Sequence of chain 1.E:
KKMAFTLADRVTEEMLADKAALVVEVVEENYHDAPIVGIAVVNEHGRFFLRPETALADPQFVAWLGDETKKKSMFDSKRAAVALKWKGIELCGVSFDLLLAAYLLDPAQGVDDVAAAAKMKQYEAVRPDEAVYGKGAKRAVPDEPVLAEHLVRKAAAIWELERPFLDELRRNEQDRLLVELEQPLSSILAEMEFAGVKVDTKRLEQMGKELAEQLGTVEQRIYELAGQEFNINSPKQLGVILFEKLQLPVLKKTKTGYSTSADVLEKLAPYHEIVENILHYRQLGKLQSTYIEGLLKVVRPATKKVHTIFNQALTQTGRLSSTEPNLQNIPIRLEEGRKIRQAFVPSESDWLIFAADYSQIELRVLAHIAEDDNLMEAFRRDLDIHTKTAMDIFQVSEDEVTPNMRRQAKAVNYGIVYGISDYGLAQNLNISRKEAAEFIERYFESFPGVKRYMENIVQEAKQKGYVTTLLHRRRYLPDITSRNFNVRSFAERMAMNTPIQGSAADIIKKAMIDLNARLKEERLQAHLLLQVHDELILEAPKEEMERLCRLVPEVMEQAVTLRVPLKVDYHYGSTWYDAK

This protein binds this small molecule.
Small molecule (SMILES): Nc1ccn([C@H]2CC[C@@H](CO[P](=O)(O)O[P](=O)(O)OP(=O)(O)O)O2)c(=O)n1

Binding-site contacts:
Ligand atom N1 contacts residue GLU173 of chain 1.E at 3.2 Å (salt-bridge).
Ligand atom N1 contacts residue HIS472 of chain 1.E at 3.4 Å (h-bond).
Ligand atom C4' contacts residue LEU470 of chain 1.E at 3.7 Å (hydrophobic).
Ligand atom C1' contacts residue LEU471 of chain 1.E at 3.6 Å (hydrophobic).
Ligand atom N3 contacts residue GLN174 of chain 1.E at 3.5 Å (h-bond).
Ligand atom N1 contacts residue ARG176 of chain 1.E at 4.2 Å.
Ligand atom O4' contacts residue HIS472 of chain 1.E at 2.9 Å (h-bond).
Ligand atom C3' contacts residue LEU471 of chain 1.E at 3.2 Å (hydrophobic).
Ligand atom C2' contacts residue LEU471 of chain 1.E at 4.2 Å (hydrophobic).
Ligand atom C1' contacts residue GLU173 of chain 1.E at 3.9 Å.
Ligand atom C2 contacts residue GLU173 of chain 1.E at 2.9 Å.
Ligand atom C2 contacts residue GLN174 of chain 1.E at 3.8 Å.
Ligand atom N4 contacts residue ASP175 of chain 1.E at 2.6 Å (salt-bridge).
Ligand atom O2 contacts residue GLU173 of chain 1.E at 3.2 Å (salt-bridge).
Ligand atom O2 contacts residue GLN174 of chain 1.E at 3.4 Å.
Ligand atom C6 contacts residue GLU173 of chain 1.E at 3.6 Å.
Ligand atom O1B contacts residue HIS472 of chain 1.E at 3.3 Å.
Ligand atom N3 contacts residue GLU173 of chain 1.E at 3.1 Å (salt-bridge).
Ligand atom C4' contacts residue HIS472 of chain 1.E at 3.8 Å.
Ligand atom C2 contacts residue LEU177 of chain 1.E at 3.7 Å (hydrophobic).
Ligand atom C4 contacts residue GLU173 of chain 1.E at 3.6 Å.
Ligand atom C6 contacts residue HIS472 of chain 1.E at 3.5 Å.
Ligand atom C4 contacts residue ARG176 of chain 1.E at 3.8 Å.
Ligand atom N3 contacts residue ASP175 of chain 1.E at 3.2 Å (salt-bridge).
Ligand atom C5 contacts residue ARG176 of chain 1.E at 4.0 Å.
Ligand atom C2 contacts residue ARG176 of chain 1.E at 3.4 Å.
Ligand atom C1' contacts residue HIS472 of chain 1.E at 3.4 Å.
Ligand atom C4 contacts residue ASP175 of chain 1.E at 3.3 Å.
Ligand atom N4 contacts residue ARG176 of chain 1.E at 4.1 Å.
Ligand atom O2 contacts residue ASP175 of chain 1.E at 3.9 Å.
Ligand atom O4' contacts residue LEU471 of chain 1.E at 3.9 Å.
Ligand atom C2 contacts residue ASP175 of chain 1.E at 4.2 Å.
Ligand atom N3 contacts residue ARG176 of chain 1.E at 3.2 Å (salt-bridge).
Ligand atom O5' contacts residue HIS472 of chain 1.E at 3.8 Å.
Ligand atom C5 contacts residue GLU173 of chain 1.E at 3.9 Å.
Ligand atom O2 contacts residue ARG176 of chain 1.E at 3.3 Å (salt-bridge).
Ligand atom N4 contacts residue GLU173 of chain 1.E at 3.9 Å.
Ligand atom O2 contacts residue LEU177 of chain 1.E at 2.7 Å (h-bond).
Ligand atom O3B contacts residue HIS472 of chain 1.E at 3.7 Å.
Ligand atom C4' contacts residue LEU471 of chain 1.E at 3.8 Å (hydrophobic).